Sequence of chain 34.B:
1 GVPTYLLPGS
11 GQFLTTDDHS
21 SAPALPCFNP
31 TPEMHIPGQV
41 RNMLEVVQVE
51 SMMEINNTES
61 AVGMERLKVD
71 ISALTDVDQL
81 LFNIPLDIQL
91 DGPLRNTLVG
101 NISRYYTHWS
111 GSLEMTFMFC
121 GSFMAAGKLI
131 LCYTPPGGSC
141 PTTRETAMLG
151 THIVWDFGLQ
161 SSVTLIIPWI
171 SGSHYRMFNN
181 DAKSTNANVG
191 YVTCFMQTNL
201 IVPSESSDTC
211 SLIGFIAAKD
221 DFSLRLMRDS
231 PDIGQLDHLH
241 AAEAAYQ

Sequence of chain 34.A:
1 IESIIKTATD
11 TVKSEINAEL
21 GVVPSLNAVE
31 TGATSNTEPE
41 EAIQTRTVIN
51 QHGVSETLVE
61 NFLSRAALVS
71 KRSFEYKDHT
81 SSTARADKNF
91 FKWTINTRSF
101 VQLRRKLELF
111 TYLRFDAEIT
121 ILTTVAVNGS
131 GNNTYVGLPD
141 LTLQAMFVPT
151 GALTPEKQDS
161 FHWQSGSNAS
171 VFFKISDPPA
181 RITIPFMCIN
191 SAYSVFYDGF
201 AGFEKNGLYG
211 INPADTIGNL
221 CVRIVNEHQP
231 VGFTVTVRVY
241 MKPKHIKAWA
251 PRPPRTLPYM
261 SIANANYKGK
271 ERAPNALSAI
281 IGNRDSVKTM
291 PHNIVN

This protein binds this small molecule.
Small molecule (SMILES): Cc1cc(-c2noc(C(F)(F)F)n2)ccc1OCCCc1cc(C(=O)N(C)C)no1

Binding-site contacts:
Ligand atom C29 contacts residue VAL195 of chain 34.A at 3.4 Å (hydrophobic).
Ligand atom C21 contacts residue PHE147 of chain 34.A at 3.8 Å (hydrophobic).
Ligand atom C16 contacts residue ILE184 of chain 34.A at 3.2 Å (hydrophobic).
Ligand atom O01 contacts residue THR97 of chain 34.A at 3.6 Å.
Ligand atom N02 contacts residue THR97 of chain 34.A at 3.4 Å.
Ligand atom O10 contacts residue ILE95 of chain 34.A at 3.3 Å.
Ligand atom O23 contacts residue LEU220 of chain 34.A at 3.2 Å.
Ligand atom F26 contacts residue PHE147 of chain 34.A at 2.6 Å.
Ligand atom C08 contacts residue ALA117 of chain 34.A at 3.8 Å (hydrophobic).
Ligand atom C12 contacts residue ILE119 of chain 34.A at 3.4 Å (hydrophobic).
Ligand atom F25 contacts residue VAL171 of chain 34.A at 3.1 Å.
Ligand atom C29 contacts residue TYR193 of chain 34.A at 3.5 Å (hydrophobic).
Ligand atom F26 contacts residue ALA145 of chain 34.A at 2.9 Å.
Ligand atom C17 contacts residue ILE184 of chain 34.A at 3.4 Å (hydrophobic).
Ligand atom C05 contacts residue TYR193 of chain 34.A at 3.3 Å (hydrophobic).
Ligand atom N19 contacts residue LEU220 of chain 34.A at 3.1 Å.
Ligand atom C08 contacts residue MET241 of chain 34.A at 3.6 Å (hydrophobic).
Ligand atom C22 contacts residue ALA169 of chain 34.A at 3.5 Å (hydrophobic).
Ligand atom F26 contacts residue ALA169 of chain 34.A at 2.5 Å.
Ligand atom N28 contacts residue TYR193 of chain 34.A at 3.4 Å.
Ligand atom F24 contacts residue ILE182 of chain 34.A at 3.6 Å.
Ligand atom C07 contacts residue TYR193 of chain 34.A at 3.6 Å (hydrophobic).
Ligand atom F24 contacts residue ALA169 of chain 34.A at 3.3 Å.
Ligand atom N20 contacts residue ILE182 of chain 34.A at 3.3 Å.
Ligand atom C30 contacts residue TYR193 of chain 34.A at 3.8 Å (hydrophobic).
Ligand atom C22 contacts residue PHE147 of chain 34.A at 3.8 Å (hydrophobic).
Ligand atom N20 contacts residue PHE147 of chain 34.A at 3.4 Å.
Ligand atom F26 contacts residue MET146 of chain 34.A at 3.2 Å.
Ligand atom O01 contacts residue PHE115 of chain 34.A at 3.5 Å.
Ligand atom C04 contacts residue TYR193 of chain 34.A at 3.8 Å (hydrophobic).
Ligand atom C30 contacts residue PHE115 of chain 34.A at 3.6 Å (hydrophobic).
Ligand atom N02 contacts residue PHE115 of chain 34.A at 3.6 Å.
Ligand atom C22 contacts residue ALA145 of chain 34.A at 3.6 Å (hydrophobic).
Ligand atom C14 contacts residue ILE119 of chain 34.A at 3.6 Å (hydrophobic).
Ligand atom N20 contacts residue ILE184 of chain 34.A at 3.8 Å.
Ligand atom C06 contacts residue TYR193 of chain 34.A at 3.8 Å (hydrophobic).
Ligand atom C13 contacts residue ILE119 of chain 34.A at 3.4 Å (hydrophobic).
Ligand atom F25 contacts residue ALA145 of chain 34.A at 3.0 Å.
Ligand atom C21 contacts residue ILE182 of chain 34.A at 3.4 Å (hydrophobic).
Ligand atom C29 contacts residue SER194 of chain 34.A at 3.5 Å.